Sequence of chain 1.F:
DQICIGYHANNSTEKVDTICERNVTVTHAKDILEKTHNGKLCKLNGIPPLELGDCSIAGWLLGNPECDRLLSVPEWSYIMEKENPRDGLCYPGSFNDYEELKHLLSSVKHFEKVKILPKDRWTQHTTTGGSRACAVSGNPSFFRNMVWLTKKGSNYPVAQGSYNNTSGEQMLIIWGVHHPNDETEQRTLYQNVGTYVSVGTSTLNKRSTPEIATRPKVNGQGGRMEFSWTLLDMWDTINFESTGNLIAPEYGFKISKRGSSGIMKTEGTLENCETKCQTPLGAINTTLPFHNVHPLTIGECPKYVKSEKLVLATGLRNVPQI

This small molecule binds to this protein.
Small molecule (SMILES): CC(=O)N[C@@H]1[C@@H](O)[C@H](O)[C@@H](CO)O[C@H]1O

Binding-site contacts:
Ligand atom C1 contacts residue ASN38 of chain 1.F at 1.4 Å.
Ligand atom C7 contacts residue ASN38 of chain 1.F at 3.4 Å.
Ligand atom C5 contacts residue ASN38 of chain 1.F at 3.7 Å.
Ligand atom C3 contacts residue ASN38 of chain 1.F at 3.8 Å.
Ligand atom O7 contacts residue ASN38 of chain 1.F at 3.6 Å (h-bond).
Ligand atom C2 contacts residue ASN38 of chain 1.F at 2.5 Å.
Ligand atom C4 contacts residue ASN38 of chain 1.F at 4.2 Å.
Ligand atom O5 contacts residue ASN38 of chain 1.F at 2.4 Å (h-bond).
Ligand atom N2 contacts residue ASN38 of chain 1.F at 2.9 Å (h-bond).
Ligand atom C8 contacts residue ARG37 of chain 1.F at 3.8 Å.